Sequence of chain 1.A:
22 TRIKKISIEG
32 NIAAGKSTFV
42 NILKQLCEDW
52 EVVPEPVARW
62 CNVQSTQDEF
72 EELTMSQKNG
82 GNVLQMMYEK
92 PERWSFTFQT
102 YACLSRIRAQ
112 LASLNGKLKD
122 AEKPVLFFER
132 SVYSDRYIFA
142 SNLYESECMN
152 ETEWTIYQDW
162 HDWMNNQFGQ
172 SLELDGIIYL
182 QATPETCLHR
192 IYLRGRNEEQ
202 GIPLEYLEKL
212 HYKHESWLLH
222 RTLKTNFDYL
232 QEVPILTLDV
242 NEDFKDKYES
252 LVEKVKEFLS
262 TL

Binding-site contacts:
Ligand atom N4 contacts residue ASP136 of chain 1.A at 2.9 Å (salt-bridge).
Ligand atom C3' contacts residue TYR89 of chain 1.A at 3.7 Å (hydrophobic).
Ligand atom O3' contacts residue GLU200 of chain 1.A at 2.5 Å (salt-bridge).
Ligand atom C2 contacts residue PHE99 of chain 1.A at 3.5 Å (hydrophobic).
Ligand atom C2 contacts residue GLN100 of chain 1.A at 4.0 Å.
Ligand atom C5 contacts residue GLU56 of chain 1.A at 3.8 Å.
Ligand atom N3 contacts residue GLN100 of chain 1.A at 3.1 Å (h-bond).
Ligand atom O4' contacts residue TRP61 of chain 1.A at 3.4 Å.
Ligand atom N3 contacts residue PHE99 of chain 1.A at 3.4 Å.
Ligand atom C4 contacts residue ASP136 of chain 1.A at 3.9 Å.
Ligand atom O2 contacts residue GLN100 of chain 1.A at 3.8 Å.
Ligand atom O2 contacts residue PHE99 of chain 1.A at 3.6 Å.
Ligand atom O4' contacts residue LEU85 of chain 1.A at 3.7 Å.
Ligand atom C4 contacts residue PHE140 of chain 1.A at 3.5 Å (hydrophobic).
Ligand atom O3' contacts residue TYR89 of chain 1.A at 2.7 Å (h-bond).
Ligand atom O2 contacts residue MET88 of chain 1.A at 3.5 Å.
Ligand atom C5 contacts residue TRP61 of chain 1.A at 4.0 Å (hydrophobic).
Ligand atom C4 contacts residue PHE99 of chain 1.A at 4.0 Å (hydrophobic).
Ligand atom C5' contacts residue ARG197 of chain 1.A at 4.0 Å.
Ligand atom O5' contacts residue GLU56 of chain 1.A at 2.6 Å (salt-bridge).
Ligand atom C4 contacts residue GLN100 of chain 1.A at 4.0 Å.
Ligand atom C2 contacts residue PHE140 of chain 1.A at 3.4 Å (hydrophobic).
Ligand atom C2' contacts residue TYR89 of chain 1.A at 3.5 Å (hydrophobic).
Ligand atom C5' contacts residue GLU56 of chain 1.A at 3.2 Å.
Ligand atom C3' contacts residue GLU200 of chain 1.A at 3.2 Å.
Ligand atom N4 contacts residue GLN100 of chain 1.A at 3.1 Å (h-bond).
Ligand atom N3 contacts residue PHE140 of chain 1.A at 3.3 Å.
Ligand atom C4' contacts residue GLU200 of chain 1.A at 3.8 Å.
Ligand atom C1' contacts residue LEU85 of chain 1.A at 4.0 Å (hydrophobic).
Ligand atom O5' contacts residue ARG131 of chain 1.A at 2.9 Å (salt-bridge).
Ligand atom O2 contacts residue PHE140 of chain 1.A at 3.6 Å.
Ligand atom C2' contacts residue ILE33 of chain 1.A at 3.6 Å (hydrophobic).
Ligand atom C6 contacts residue ARG131 of chain 1.A at 3.8 Å.
Ligand atom C6 contacts residue GLU56 of chain 1.A at 3.8 Å.
Ligand atom C5 contacts residue ASP136 of chain 1.A at 4.0 Å.
Ligand atom N1 contacts residue PHE140 of chain 1.A at 3.9 Å.
Ligand atom N4 contacts residue PHE140 of chain 1.A at 3.6 Å.
Ligand atom C6 contacts residue TRP61 of chain 1.A at 3.6 Å (hydrophobic).
Ligand atom O3' contacts residue LEU85 of chain 1.A at 4.0 Å.
Ligand atom C1' contacts residue TYR89 of chain 1.A at 3.8 Å (hydrophobic).

A small-molecule ligand and the protein it binds are described below.
Small molecule (SMILES): Nc1ccn([C@H]2C[C@H](O)[C@@H](CO)O2)c(=O)n1